Binding-site contacts:
Ligand atom C7 contacts residue ALA50 of chain 3.A at 3.3 Å (hydrophobic).
Ligand atom C1 contacts residue SO41 of chain 3.B at 3.5 Å.
Ligand atom N2 contacts residue SO41 of chain 3.B at 3.0 Å (h-bond).
Ligand atom C10 contacts residue GLU29 of chain 1.A at 4.4 Å.
Ligand atom O9A contacts residue PRO30 of chain 1.A at 3.8 Å.
Ligand atom C10 contacts residue PRO30 of chain 1.A at 3.6 Å (hydrophobic).
Ligand atom CL1 contacts residue LYS46 of chain 3.A at 3.5 Å.
Ligand atom C11 contacts residue GLU67 of chain 3.A at 4.4 Å.
Ligand atom N9 contacts residue MET47 of chain 3.A at 3.9 Å.
Ligand atom C8 contacts residue ALA50 of chain 3.A at 3.1 Å (hydrophobic).
Ligand atom N9 contacts residue PRO44 of chain 3.A at 4.1 Å.
Ligand atom CL1 contacts residue SER49 of chain 3.A at 4.3 Å.
Ligand atom O9B contacts residue LYS46 of chain 3.A at 3.3 Å.
Ligand atom C9 contacts residue MET47 of chain 3.A at 4.3 Å (hydrophobic).
Ligand atom O5 contacts residue GLU67 of chain 3.A at 3.7 Å.
Ligand atom O9A contacts residue MET47 of chain 3.A at 2.8 Å.
Ligand atom C9 contacts residue LYS46 of chain 3.A at 4.3 Å.
Ligand atom O9B contacts residue PRO44 of chain 3.A at 3.4 Å.
Ligand atom C6 contacts residue GLU67 of chain 3.A at 4.3 Å.
Ligand atom O9A contacts residue LYS46 of chain 3.A at 4.2 Å.
Ligand atom C6 contacts residue PRO28 of chain 1.A at 4.3 Å (hydrophobic).
Ligand atom CL1 contacts residue ALA50 of chain 3.A at 4.1 Å.
Ligand atom CL1 contacts residue SO41 of chain 3.B at 4.3 Å.
Ligand atom C11 contacts residue PRO28 of chain 1.A at 3.3 Å (hydrophobic).
Ligand atom N9 contacts residue PRO30 of chain 1.A at 3.4 Å.
Ligand atom C10 contacts residue PRO28 of chain 1.A at 3.8 Å (hydrophobic).
Ligand atom C7 contacts residue GLU51 of chain 3.A at 3.7 Å.
Ligand atom O9B contacts residue PRO30 of chain 1.A at 3.1 Å.
Ligand atom O2 contacts residue LYS46 of chain 3.A at 4.1 Å.
Ligand atom C8 contacts residue MET47 of chain 3.A at 4.2 Å (hydrophobic).
Ligand atom C10 contacts residue LYS46 of chain 3.A at 4.0 Å.
Ligand atom C11 contacts residue PRO30 of chain 1.A at 4.0 Å (hydrophobic).
Ligand atom N9 contacts residue LYS46 of chain 3.A at 3.9 Å.
Ligand atom O4 contacts residue SO41 of chain 3.B at 3.0 Å (h-bond).
Ligand atom C4 contacts residue SO41 of chain 3.B at 3.2 Å.
Ligand atom C2 contacts residue SO41 of chain 3.B at 3.8 Å.
Ligand atom C3 contacts residue SO41 of chain 3.B at 3.5 Å.
Ligand atom C7 contacts residue SO41 of chain 3.B at 4.1 Å.
Ligand atom O9A contacts residue PRO44 of chain 3.A at 4.0 Å.
Ligand atom C9 contacts residue PRO30 of chain 1.A at 4.1 Å (hydrophobic).

Sequence of chain 3.A:
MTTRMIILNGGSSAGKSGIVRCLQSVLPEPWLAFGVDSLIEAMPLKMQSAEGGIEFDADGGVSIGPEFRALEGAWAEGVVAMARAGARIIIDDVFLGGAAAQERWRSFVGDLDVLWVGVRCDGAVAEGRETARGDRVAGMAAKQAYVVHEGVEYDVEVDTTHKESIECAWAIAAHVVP

Sequence of chain 1.A:
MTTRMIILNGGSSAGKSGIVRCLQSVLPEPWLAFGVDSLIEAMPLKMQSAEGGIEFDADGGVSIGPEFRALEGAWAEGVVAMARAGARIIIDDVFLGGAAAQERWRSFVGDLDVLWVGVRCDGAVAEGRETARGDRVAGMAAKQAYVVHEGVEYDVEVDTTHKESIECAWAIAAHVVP

A small-molecule ligand and the protein it binds are described below.
Small molecule (SMILES): O=C(N[C@H](CO)[C@H](O)c1ccc([N+](=O)[O-])cc1)C(Cl)Cl